Sequence of chain 1.A:
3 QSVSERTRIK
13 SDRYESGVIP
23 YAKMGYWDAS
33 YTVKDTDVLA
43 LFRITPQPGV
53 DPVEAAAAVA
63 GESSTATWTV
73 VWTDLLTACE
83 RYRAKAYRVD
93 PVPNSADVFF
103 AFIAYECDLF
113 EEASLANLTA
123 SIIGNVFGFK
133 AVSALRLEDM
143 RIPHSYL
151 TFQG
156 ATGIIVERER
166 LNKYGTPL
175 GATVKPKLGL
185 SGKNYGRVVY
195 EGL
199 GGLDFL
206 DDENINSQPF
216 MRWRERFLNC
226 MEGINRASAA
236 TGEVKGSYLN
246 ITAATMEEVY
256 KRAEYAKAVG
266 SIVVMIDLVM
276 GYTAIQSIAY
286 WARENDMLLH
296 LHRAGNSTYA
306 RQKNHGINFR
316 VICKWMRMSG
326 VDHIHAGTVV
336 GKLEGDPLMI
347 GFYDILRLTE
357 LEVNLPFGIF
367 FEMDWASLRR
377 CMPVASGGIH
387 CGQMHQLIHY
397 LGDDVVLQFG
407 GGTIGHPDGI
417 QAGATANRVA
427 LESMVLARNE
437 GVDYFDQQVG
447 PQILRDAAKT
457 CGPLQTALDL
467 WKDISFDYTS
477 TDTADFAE

Sequence of chain 2.E:
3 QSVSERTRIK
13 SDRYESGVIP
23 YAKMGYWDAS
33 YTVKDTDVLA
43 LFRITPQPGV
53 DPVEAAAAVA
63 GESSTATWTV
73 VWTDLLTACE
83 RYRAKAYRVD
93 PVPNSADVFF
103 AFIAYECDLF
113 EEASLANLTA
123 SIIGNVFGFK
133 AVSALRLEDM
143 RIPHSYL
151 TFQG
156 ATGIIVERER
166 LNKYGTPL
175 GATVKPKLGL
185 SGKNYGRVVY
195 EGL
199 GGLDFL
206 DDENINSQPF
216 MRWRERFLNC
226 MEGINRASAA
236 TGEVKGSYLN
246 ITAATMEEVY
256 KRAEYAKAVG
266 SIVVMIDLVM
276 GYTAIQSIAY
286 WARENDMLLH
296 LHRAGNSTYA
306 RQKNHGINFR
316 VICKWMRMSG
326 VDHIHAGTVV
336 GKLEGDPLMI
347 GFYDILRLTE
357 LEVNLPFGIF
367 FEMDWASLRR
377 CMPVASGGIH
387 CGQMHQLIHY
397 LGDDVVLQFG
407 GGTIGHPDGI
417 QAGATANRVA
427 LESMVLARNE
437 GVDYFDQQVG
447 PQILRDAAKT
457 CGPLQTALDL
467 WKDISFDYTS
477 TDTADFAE

Binding-site contacts:
Ligand atom C3 contacts residue MG1 of chain 1.I at 3.2 Å.
Ligand atom O1P contacts residue GLY384 of chain 1.A at 3.1 Å (h-bond).
Ligand atom O7 contacts residue LYS337 of chain 1.A at 2.9 Å (salt-bridge).
Ligand atom C3 contacts residue KCX205 of chain 1.A at 3.3 Å.
Ligand atom O6 contacts residue ASP207 of chain 1.A at 3.1 Å (salt-bridge).
Ligand atom O2 contacts residue MG1 of chain 1.I at 2.3 Å.
Ligand atom O6 contacts residue LYS179 of chain 1.A at 2.9 Å (salt-bridge).
Ligand atom O5P contacts residue ARG298 of chain 1.A at 2.6 Å (salt-bridge).
Ligand atom O6 contacts residue ASN127 of chain 2.E at 3.0 Å (h-bond).
Ligand atom O3P contacts residue LYS179 of chain 1.A at 3.3 Å.
Ligand atom O6 contacts residue LYS181 of chain 1.A at 2.6 Å (salt-bridge).
Ligand atom O6 contacts residue MG1 of chain 1.I at 2.1 Å.
Ligand atom C2 contacts residue MG1 of chain 1.I at 2.9 Å.
Ligand atom O3P contacts residue THR69 of chain 2.E at 2.6 Å (h-bond).
Ligand atom O3 contacts residue GLU208 of chain 1.A at 3.2 Å (salt-bridge).
Ligand atom O6P contacts residue HIS330 of chain 1.A at 2.8 Å (h-bond).
Ligand atom O1P contacts residue THR69 of chain 2.E at 3.3 Å (h-bond).
Ligand atom O4P contacts residue ARG298 of chain 1.A at 2.8 Å (salt-bridge).
Ligand atom C contacts residue MG1 of chain 1.I at 2.9 Å.
Ligand atom O4 contacts residue SER382 of chain 1.A at 3.0 Å (h-bond).
Ligand atom C contacts residue LYS179 of chain 1.A at 3.2 Å.
Ligand atom O3 contacts residue KCX205 of chain 1.A at 2.6 Å (h-bond).
Ligand atom O2 contacts residue KCX205 of chain 1.A at 3.0 Å (h-bond).
Ligand atom O5 contacts residue LEU338 of chain 1.A at 3.2 Å.
Ligand atom O3 contacts residue HIS297 of chain 1.A at 3.0 Å (h-bond).
Ligand atom O1P contacts residue TRP70 of chain 2.E at 3.3 Å.
Ligand atom O2 contacts residue THR177 of chain 1.A at 2.8 Å (h-bond).
Ligand atom O4 contacts residue GLY383 of chain 1.A at 3.3 Å.
Ligand atom C contacts residue ASN127 of chain 2.E at 3.3 Å.
Ligand atom O2 contacts residue LYS179 of chain 1.A at 3.4 Å (salt-bridge).
Ligand atom O5P contacts residue LEU338 of chain 1.A at 3.4 Å.
Ligand atom O3P contacts residue GLY407 of chain 1.A at 2.7 Å (h-bond).
Ligand atom O3 contacts residue MG1 of chain 1.I at 2.4 Å.
Ligand atom P1 contacts residue THR69 of chain 2.E at 3.4 Å.
Ligand atom O1P contacts residue LYS337 of chain 1.A at 2.6 Å (salt-bridge).
Ligand atom O2P contacts residue GLY406 of chain 1.A at 2.9 Å (h-bond).
Ligand atom O1 contacts residue LYS179 of chain 1.A at 3.0 Å (salt-bridge).
Ligand atom O1P contacts residue GLY383 of chain 1.A at 3.3 Å.
Ligand atom O4 contacts residue LEU338 of chain 1.A at 3.3 Å.
Ligand atom O7 contacts residue GLU64 of chain 2.E at 3.4 Å (salt-bridge).

A protein and the small-molecule ligand that binds it are described below.
Small molecule (SMILES): O=C(O)[C@@](O)(COP(=O)(O)O)[C@H](O)[C@H](O)COP(=O)(O)O